Sequence of chain 2.B:
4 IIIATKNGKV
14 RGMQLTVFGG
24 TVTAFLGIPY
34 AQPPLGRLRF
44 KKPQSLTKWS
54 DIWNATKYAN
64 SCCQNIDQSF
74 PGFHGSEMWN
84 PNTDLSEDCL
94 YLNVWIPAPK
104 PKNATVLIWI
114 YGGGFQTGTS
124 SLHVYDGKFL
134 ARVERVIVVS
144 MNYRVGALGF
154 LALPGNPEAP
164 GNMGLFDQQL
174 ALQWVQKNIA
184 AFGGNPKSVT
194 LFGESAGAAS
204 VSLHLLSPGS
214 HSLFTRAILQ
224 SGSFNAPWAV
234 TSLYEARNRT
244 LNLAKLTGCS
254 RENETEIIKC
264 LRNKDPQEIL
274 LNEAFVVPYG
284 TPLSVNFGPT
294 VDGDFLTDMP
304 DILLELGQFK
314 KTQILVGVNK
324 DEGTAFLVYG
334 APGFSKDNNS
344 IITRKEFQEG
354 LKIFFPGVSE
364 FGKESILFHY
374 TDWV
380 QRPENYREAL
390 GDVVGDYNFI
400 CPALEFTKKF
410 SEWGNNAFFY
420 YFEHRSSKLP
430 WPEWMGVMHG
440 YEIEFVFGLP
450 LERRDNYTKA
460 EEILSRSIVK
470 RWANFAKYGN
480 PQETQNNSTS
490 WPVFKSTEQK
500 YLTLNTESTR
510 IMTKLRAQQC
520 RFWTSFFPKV

A protein and the small-molecule ligand that binds it are described below.
Small molecule (SMILES): CC(=O)N[C@H]1[C@H](O[C@H]2[C@H](O)[C@@H](NC(C)=O)CO[C@@H]2CO[C@@H]2O[C@@H](C)[C@@H](O)[C@@H](O)[C@@H]2O)O[C@H](CO)[C@@H](O)[C@@H]1O

Binding-site contacts:
Ligand atom C6 contacts residue LYS248 of chain 2.B at 3.9 Å.
Ligand atom C4 contacts residue PHE278 of chain 2.B at 3.6 Å (hydrophobic).
Ligand atom O5 contacts residue ASN241 of chain 2.B at 2.3 Å (h-bond).
Ligand atom O5 contacts residue ASN245 of chain 2.B at 3.1 Å (h-bond).
Ligand atom O4 contacts residue LEU249 of chain 2.B at 4.2 Å.
Ligand atom O7 contacts residue ASN241 of chain 2.B at 3.9 Å.
Ligand atom O4 contacts residue PHE278 of chain 2.B at 4.1 Å.
Ligand atom C3 contacts residue ASN245 of chain 2.B at 4.4 Å.
Ligand atom O6 contacts residue ASN245 of chain 2.B at 3.4 Å (h-bond).
Ligand atom N2 contacts residue TYR237 of chain 2.B at 3.7 Å.
Ligand atom C1 contacts residue ASN245 of chain 2.B at 3.9 Å.
Ligand atom C6 contacts residue LEU249 of chain 2.B at 4.2 Å (hydrophobic).
Ligand atom C5 contacts residue ASN245 of chain 2.B at 3.5 Å.
Ligand atom O5 contacts residue PRO281 of chain 2.B at 4.0 Å.
Ligand atom C5 contacts residue ASN241 of chain 2.B at 3.7 Å.
Ligand atom C4 contacts residue ASN241 of chain 2.B at 4.3 Å.
Ligand atom C6 contacts residue ASN245 of chain 2.B at 3.7 Å.
Ligand atom N2 contacts residue ASN241 of chain 2.B at 3.3 Å (h-bond).
Ligand atom O3 contacts residue VAL280 of chain 2.B at 3.8 Å.
Ligand atom C3 contacts residue ASN241 of chain 2.B at 3.9 Å.
Ligand atom O5 contacts residue ASN245 of chain 2.B at 4.3 Å.
Ligand atom C8 contacts residue TYR237 of chain 2.B at 3.2 Å (hydrophobic).
Ligand atom C6 contacts residue ASN245 of chain 2.B at 3.9 Å.
Ligand atom O2 contacts residue PRO281 of chain 2.B at 4.0 Å.
Ligand atom C4 contacts residue ASN245 of chain 2.B at 4.2 Å.
Ligand atom C3 contacts residue PHE278 of chain 2.B at 3.7 Å (hydrophobic).
Ligand atom C2 contacts residue ASN241 of chain 2.B at 2.6 Å.
Ligand atom O3 contacts residue PRO281 of chain 2.B at 3.9 Å.
Ligand atom C5 contacts residue ASN245 of chain 2.B at 4.2 Å.
Ligand atom C1 contacts residue ASN241 of chain 2.B at 1.5 Å.
Ligand atom C3 contacts residue VAL280 of chain 2.B at 4.3 Å (hydrophobic).
Ligand atom C7 contacts residue ASN241 of chain 2.B at 4.1 Å.
Ligand atom C1 contacts residue ASN245 of chain 2.B at 4.3 Å.
Ligand atom O7 contacts residue TYR237 of chain 2.B at 3.8 Å.
Ligand atom C7 contacts residue TYR237 of chain 2.B at 3.4 Å (hydrophobic).
Ligand atom O3 contacts residue PHE278 of chain 2.B at 3.3 Å (h-bond).
Ligand atom C4 contacts residue LEU249 of chain 2.B at 4.4 Å (hydrophobic).